Sequence of chain 2.A:
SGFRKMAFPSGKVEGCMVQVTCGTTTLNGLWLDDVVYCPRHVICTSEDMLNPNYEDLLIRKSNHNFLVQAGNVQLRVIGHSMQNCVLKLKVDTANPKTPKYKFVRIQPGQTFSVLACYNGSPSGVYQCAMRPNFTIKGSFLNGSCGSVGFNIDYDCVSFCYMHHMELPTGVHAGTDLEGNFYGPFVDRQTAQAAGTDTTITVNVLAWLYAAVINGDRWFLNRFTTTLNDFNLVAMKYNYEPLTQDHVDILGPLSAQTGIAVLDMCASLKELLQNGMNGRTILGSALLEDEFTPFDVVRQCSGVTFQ

The small molecule below binds the protein below.
Small molecule (SMILES): O=C(CS(=O)C(c1ccccc1)c1ccccc1)NO

Binding-site contacts:
Ligand atom C01 contacts residue MET49 of chain 2.A at 3.5 Å (hydrophobic).
Ligand atom O20 contacts residue GLY143 of chain 2.A at 3.0 Å (h-bond).
Ligand atom C02 contacts residue GLN189 of chain 2.A at 3.6 Å.
Ligand atom C13 contacts residue MET49 of chain 2.A at 3.5 Å (hydrophobic).
Ligand atom O20 contacts residue SER144 of chain 2.A at 3.3 Å (h-bond).
Ligand atom O20 contacts residue CYS145 of chain 2.A at 2.9 Å (h-bond).
Ligand atom C12 contacts residue SER46 of chain 2.A at 3.9 Å.
Ligand atom C01 contacts residue ARG188 of chain 2.A at 3.6 Å.
Ligand atom C04 contacts residue MET49 of chain 2.A at 3.7 Å (hydrophobic).
Ligand atom C01 contacts residue MET165 of chain 2.A at 3.5 Å (hydrophobic).
Ligand atom C11 contacts residue MET49 of chain 2.A at 3.5 Å (hydrophobic).
Ligand atom C17 contacts residue GLY143 of chain 2.A at 4.0 Å.
Ligand atom C01 contacts residue ASP187 of chain 2.A at 3.9 Å.
Ligand atom C02 contacts residue MET49 of chain 2.A at 3.2 Å (hydrophobic).
Ligand atom N19 contacts residue CYS145 of chain 2.A at 3.0 Å (h-bond).
Ligand atom C06 contacts residue HIS164 of chain 2.A at 3.6 Å.
Ligand atom C02 contacts residue ARG188 of chain 2.A at 3.6 Å.
Ligand atom C06 contacts residue MET49 of chain 2.A at 3.8 Å (hydrophobic).
Ligand atom S14 contacts residue CYS145 of chain 2.A at 3.8 Å.
Ligand atom O15 contacts residue HIS164 of chain 2.A at 3.7 Å.
Ligand atom C05 contacts residue HIS164 of chain 2.A at 3.3 Å.
Ligand atom C11 contacts residue CYS44 of chain 2.A at 3.5 Å (hydrophobic).
Ligand atom C11 contacts residue THR45 of chain 2.A at 3.8 Å.
Ligand atom C12 contacts residue THR45 of chain 2.A at 4.0 Å.
Ligand atom C12 contacts residue MET49 of chain 2.A at 3.5 Å (hydrophobic).
Ligand atom S14 contacts residue HIS41 of chain 2.A at 3.8 Å.
Ligand atom C10 contacts residue MET49 of chain 2.A at 3.5 Å (hydrophobic).
Ligand atom C03 contacts residue GLN189 of chain 2.A at 4.0 Å.
Ligand atom C10 contacts residue HIS41 of chain 2.A at 3.4 Å.
Ligand atom N19 contacts residue GLY143 of chain 2.A at 3.2 Å (h-bond).
Ligand atom C17 contacts residue CYS145 of chain 2.A at 3.9 Å (hydrophobic).
Ligand atom C05 contacts residue MET49 of chain 2.A at 3.9 Å (hydrophobic).
Ligand atom C06 contacts residue MET165 of chain 2.A at 3.2 Å (hydrophobic).
Ligand atom C09 contacts residue MET49 of chain 2.A at 3.5 Å (hydrophobic).
Ligand atom O15 contacts residue CYS145 of chain 2.A at 3.3 Å (h-bond).
Ligand atom O15 contacts residue DMS1 of chain 2.C at 2.9 Å.
Ligand atom C03 contacts residue MET49 of chain 2.A at 3.3 Å (hydrophobic).
Ligand atom C05 contacts residue HIS41 of chain 2.A at 3.7 Å.
Ligand atom C08 contacts residue MET49 of chain 2.A at 3.5 Å (hydrophobic).
Ligand atom C09 contacts residue HIS41 of chain 2.A at 3.1 Å.